The protein below binds the small molecule below.
Small molecule (SMILES): CNC(=O)c1cccc2cc[nH]c12

Sequence of chain 1.A:
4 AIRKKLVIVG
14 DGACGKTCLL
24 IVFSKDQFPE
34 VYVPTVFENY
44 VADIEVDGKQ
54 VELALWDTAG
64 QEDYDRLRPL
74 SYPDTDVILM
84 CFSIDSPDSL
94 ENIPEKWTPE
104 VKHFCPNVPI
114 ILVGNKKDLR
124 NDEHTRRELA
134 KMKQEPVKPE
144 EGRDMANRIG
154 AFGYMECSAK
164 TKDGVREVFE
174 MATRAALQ

Binding-site contacts:
Ligand atom C10 contacts residue GLN200 of chain 1.B at 3.8 Å.
Ligand atom O1 contacts residue SER196 of chain 1.B at 4.5 Å.
Ligand atom C5 contacts residue ARG197 of chain 1.B at 3.8 Å.
Ligand atom C1 contacts residue ARG197 of chain 1.B at 4.1 Å.
Ligand atom C9 contacts residue GLN200 of chain 1.B at 2.9 Å.
Ligand atom C4 contacts residue THR38 of chain 1.A at 4.1 Å.
Ligand atom C6 contacts residue ARG197 of chain 1.B at 3.6 Å.
Ligand atom C2 contacts residue GLN200 of chain 1.B at 3.5 Å.
Ligand atom C8 contacts residue ARG197 of chain 1.B at 3.9 Å.
Ligand atom O1 contacts residue ARG197 of chain 1.B at 4.0 Å.
Ligand atom C1 contacts residue THR38 of chain 1.A at 4.4 Å.
Ligand atom N2 contacts residue ARG197 of chain 1.B at 4.2 Å.
Ligand atom C8 contacts residue GLN200 of chain 1.B at 4.1 Å.
Ligand atom C3 contacts residue GLN200 of chain 1.B at 4.1 Å.
Ligand atom C1 contacts residue LEU193 of chain 1.B at 3.2 Å (hydrophobic).
Ligand atom C5 contacts residue THR38 of chain 1.A at 4.2 Å.
Ligand atom N1 contacts residue ARG197 of chain 1.B at 3.7 Å.
Ligand atom N1 contacts residue LEU193 of chain 1.B at 4.0 Å.
Ligand atom C4 contacts residue ARG197 of chain 1.B at 3.8 Å.
Ligand atom C1 contacts residue SER196 of chain 1.B at 4.1 Å.
Ligand atom C9 contacts residue ARG197 of chain 1.B at 4.3 Å.
Ligand atom C7 contacts residue ARG197 of chain 1.B at 3.5 Å.
Ligand atom C2 contacts residue ARG197 of chain 1.B at 3.8 Å.
Ligand atom N1 contacts residue SER196 of chain 1.B at 3.5 Å (h-bond).
Ligand atom N2 contacts residue GLN200 of chain 1.B at 2.7 Å (h-bond).
Ligand atom O1 contacts residue GLN200 of chain 1.B at 2.4 Å (h-bond).
Ligand atom C10 contacts residue ARG197 of chain 1.B at 3.8 Å.
Ligand atom C3 contacts residue ARG197 of chain 1.B at 3.6 Å.

Sequence of chain 1.B:
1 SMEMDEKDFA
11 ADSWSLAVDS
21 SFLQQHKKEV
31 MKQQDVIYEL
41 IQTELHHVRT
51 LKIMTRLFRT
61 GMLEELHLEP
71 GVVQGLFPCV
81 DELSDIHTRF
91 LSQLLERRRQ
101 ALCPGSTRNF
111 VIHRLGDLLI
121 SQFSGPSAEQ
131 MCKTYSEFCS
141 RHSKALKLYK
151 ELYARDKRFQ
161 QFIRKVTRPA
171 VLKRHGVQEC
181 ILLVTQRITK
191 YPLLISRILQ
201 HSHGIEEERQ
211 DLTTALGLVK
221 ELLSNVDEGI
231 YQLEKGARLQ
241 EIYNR